Sequence of chain 2.A:
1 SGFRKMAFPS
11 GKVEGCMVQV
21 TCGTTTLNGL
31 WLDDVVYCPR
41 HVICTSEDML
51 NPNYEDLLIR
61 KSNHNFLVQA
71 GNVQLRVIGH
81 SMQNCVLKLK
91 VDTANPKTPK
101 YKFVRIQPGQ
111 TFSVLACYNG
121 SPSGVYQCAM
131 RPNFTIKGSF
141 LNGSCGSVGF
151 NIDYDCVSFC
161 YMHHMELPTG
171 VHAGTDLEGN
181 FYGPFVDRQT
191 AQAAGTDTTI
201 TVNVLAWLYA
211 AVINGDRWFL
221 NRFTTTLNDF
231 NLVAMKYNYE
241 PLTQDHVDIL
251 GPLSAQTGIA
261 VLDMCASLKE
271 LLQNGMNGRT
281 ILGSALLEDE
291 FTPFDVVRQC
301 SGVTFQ

Sequence of chain 1.A:
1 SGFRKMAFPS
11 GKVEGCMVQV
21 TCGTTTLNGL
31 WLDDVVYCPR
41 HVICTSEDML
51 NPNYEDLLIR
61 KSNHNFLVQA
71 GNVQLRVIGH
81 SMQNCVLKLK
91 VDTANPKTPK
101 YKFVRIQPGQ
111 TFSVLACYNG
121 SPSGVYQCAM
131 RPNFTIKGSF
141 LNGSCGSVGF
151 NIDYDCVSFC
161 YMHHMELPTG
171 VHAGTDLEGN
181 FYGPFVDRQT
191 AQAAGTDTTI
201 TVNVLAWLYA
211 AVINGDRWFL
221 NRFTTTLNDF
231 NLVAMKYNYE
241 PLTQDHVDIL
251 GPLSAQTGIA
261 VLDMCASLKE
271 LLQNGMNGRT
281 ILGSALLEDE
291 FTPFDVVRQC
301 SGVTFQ

A small-molecule ligand and the protein it binds are described below.
Small molecule (SMILES): O=C(c1cc(=O)[nH]c(=O)[nH]1)N1CCN(c2ccc(Cl)c(Cl)c2)CC1

Binding-site contacts:
Ligand atom C12 contacts residue HIS41 of chain 2.A at 3.8 Å.
Ligand atom CL15 contacts residue ARG188 of chain 2.A at 3.7 Å.
Ligand atom C24 contacts residue HIS163 of chain 2.A at 3.8 Å.
Ligand atom C11 contacts residue MET49 of chain 2.A at 3.9 Å (hydrophobic).
Ligand atom O3 contacts residue GLY143 of chain 2.A at 2.8 Å (h-bond).
Ligand atom C13 contacts residue GLN189 of chain 2.A at 3.7 Å.
Ligand atom C12 contacts residue MET49 of chain 2.A at 3.8 Å (hydrophobic).
Ligand atom O23 contacts residue SER144 of chain 2.A at 3.8 Å.
Ligand atom O20 contacts residue GLU166 of chain 2.A at 3.9 Å.
Ligand atom CL15 contacts residue MET165 of chain 2.A at 3.8 Å.
Ligand atom C2 contacts residue CYS145 of chain 2.A at 3.8 Å (hydrophobic).
Ligand atom C19 contacts residue LEU141 of chain 2.A at 3.8 Å (hydrophobic).
Ligand atom N21 contacts residue PHE140 of chain 2.A at 3.5 Å (h-bond).
Ligand atom C14 contacts residue GLN189 of chain 2.A at 3.7 Å.
Ligand atom O23 contacts residue HIS172 of chain 2.A at 3.3 Å.
Ligand atom CL17 contacts residue TYR54 of chain 2.A at 3.4 Å.
Ligand atom O23 contacts residue PHE140 of chain 2.A at 3.3 Å.
Ligand atom C14 contacts residue HIS41 of chain 2.A at 3.6 Å.
Ligand atom O3 contacts residue CYS145 of chain 2.A at 3.8 Å.
Ligand atom CL17 contacts residue HIS41 of chain 2.A at 3.6 Å.
Ligand atom C22 contacts residue HIS163 of chain 2.A at 3.5 Å.
Ligand atom O23 contacts residue GLU166 of chain 2.A at 3.6 Å.
Ligand atom N21 contacts residue GLU166 of chain 2.A at 3.1 Å (salt-bridge).
Ligand atom CL17 contacts residue ASP187 of chain 2.A at 3.4 Å.
Ligand atom C22 contacts residue GLU166 of chain 2.A at 3.8 Å.
Ligand atom C22 contacts residue SER144 of chain 2.A at 3.8 Å.
Ligand atom C16 contacts residue GLN189 of chain 2.A at 3.8 Å.
Ligand atom O23 contacts residue HIS163 of chain 2.A at 2.6 Å (h-bond).
Ligand atom O20 contacts residue ASN142 of chain 2.A at 3.9 Å.
Ligand atom C24 contacts residue SER144 of chain 2.A at 3.5 Å.
Ligand atom C1 contacts residue LEU141 of chain 2.A at 3.8 Å (hydrophobic).
Ligand atom C16 contacts residue HIS41 of chain 2.A at 3.9 Å.
Ligand atom N18 contacts residue ASN142 of chain 2.A at 3.5 Å.
Ligand atom N18 contacts residue LEU141 of chain 2.A at 3.8 Å.
Ligand atom CL15 contacts residue ASP187 of chain 2.A at 3.7 Å.
Ligand atom O3 contacts residue ASN142 of chain 2.A at 3.4 Å.
Ligand atom O3 contacts residue SER144 of chain 2.A at 3.8 Å.
Ligand atom C13 contacts residue HIS41 of chain 2.A at 3.6 Å.
Ligand atom CL17 contacts residue ARG188 of chain 2.A at 3.8 Å.
Ligand atom C19 contacts residue ASN142 of chain 2.A at 3.8 Å.